Sequence of chain 27.A:
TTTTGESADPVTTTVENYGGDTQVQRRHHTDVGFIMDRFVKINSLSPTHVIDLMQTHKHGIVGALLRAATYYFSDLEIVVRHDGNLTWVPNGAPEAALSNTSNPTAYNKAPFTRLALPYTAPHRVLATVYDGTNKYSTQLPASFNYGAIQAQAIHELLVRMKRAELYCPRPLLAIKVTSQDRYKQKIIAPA

Binding-site contacts:
Ligand atom O6 contacts residue LYS193 of chain 27.A at 3.5 Å.
Ligand atom O2S contacts residue ASP58 of chain 26.C at 2.3 Å (salt-bridge).
Ligand atom C1 contacts residue ASP133 of chain 27.B at 4.0 Å.
Ligand atom O6S contacts residue ARG56 of chain 26.C at 3.7 Å.
Ligand atom N2 contacts residue ARG56 of chain 26.C at 3.9 Å.
Ligand atom O4S contacts residue ARG56 of chain 26.C at 2.5 Å (salt-bridge).
Ligand atom C5 contacts residue ARG135 of chain 27.B at 4.1 Å.
Ligand atom O1S contacts residue ASP58 of chain 26.C at 4.1 Å.
Ligand atom O5 contacts residue LYS193 of chain 27.A at 3.6 Å.
Ligand atom O3 contacts residue ARG56 of chain 26.C at 3.9 Å.
Ligand atom O5S contacts residue ARG135 of chain 27.B at 3.6 Å.
Ligand atom C2 contacts residue LYS193 of chain 27.A at 3.6 Å.
Ligand atom O6S contacts residue ASN88 of chain 26.C at 3.9 Å.
Ligand atom C4 contacts residue LYS193 of chain 27.A at 3.4 Å.
Ligand atom S2 contacts residue ARG56 of chain 26.C at 3.4 Å (salt-bridge).
Ligand atom O3S contacts residue LYS193 of chain 27.A at 3.1 Å (salt-bridge).
Ligand atom O2S contacts residue ARG56 of chain 26.C at 4.1 Å.
Ligand atom C3 contacts residue LYS193 of chain 27.A at 3.6 Å.
Ligand atom C5 contacts residue THR134 of chain 27.B at 3.9 Å.
Ligand atom S1 contacts residue ASP59 of chain 26.C at 3.7 Å.
Ligand atom O6 contacts residue ARG135 of chain 27.B at 3.6 Å.
Ligand atom O6S contacts residue LYS193 of chain 27.A at 3.4 Å.
Ligand atom O1 contacts residue ASP133 of chain 27.B at 4.1 Å.
Ligand atom S1 contacts residue ASP58 of chain 26.C at 3.7 Å.
Ligand atom O5S contacts residue ASN88 of chain 26.C at 3.0 Å (h-bond).
Ligand atom O4 contacts residue THR195 of chain 27.A at 3.7 Å.
Ligand atom O3 contacts residue LYS193 of chain 27.A at 2.8 Å (salt-bridge).
Ligand atom O6S contacts residue ARG135 of chain 27.B at 3.7 Å.
Ligand atom O2S contacts residue ASP59 of chain 26.C at 3.2 Å.
Ligand atom O1S contacts residue ASP59 of chain 26.C at 3.0 Å.
Ligand atom C6 contacts residue ARG135 of chain 27.B at 3.8 Å.
Ligand atom S2 contacts residue ASN88 of chain 26.C at 4.0 Å.
Ligand atom S2 contacts residue ARG135 of chain 27.B at 4.0 Å.
Ligand atom O5S contacts residue ARG56 of chain 26.C at 3.6 Å (salt-bridge).
Ligand atom O3S contacts residue THR134 of chain 27.B at 3.3 Å (h-bond).
Ligand atom C6 contacts residue THR134 of chain 27.B at 3.5 Å.
Ligand atom O6B contacts residue LYS193 of chain 27.A at 4.1 Å.
Ligand atom O3 contacts residue ASP59 of chain 26.C at 4.0 Å.
Ligand atom C3 contacts residue ARG56 of chain 26.C at 3.9 Å.
Ligand atom O5 contacts residue ARG135 of chain 27.B at 3.2 Å.

Sequence of chain 26.C:
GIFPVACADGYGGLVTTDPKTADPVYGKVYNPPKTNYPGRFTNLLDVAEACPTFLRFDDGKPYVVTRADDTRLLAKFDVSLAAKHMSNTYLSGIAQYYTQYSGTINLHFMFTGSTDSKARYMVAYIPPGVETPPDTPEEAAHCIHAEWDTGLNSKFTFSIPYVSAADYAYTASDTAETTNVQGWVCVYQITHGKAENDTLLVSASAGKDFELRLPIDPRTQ

The small molecule below binds the protein below.
Small molecule (SMILES): O=C(O)[C@@H]1O[C@@H](O[C@H]2[C@H](O)[C@@H](NS(=O)(=O)O)[C@@H](O)O[C@@H]2COS(=O)(=O)O)[C@H](OS(=O)(=O)O)[C@@H](O)[C@@H]1O[C@H]1O[C@H](COS(=O)(=O)O)[C@@H](O)[C@H](O)[C@H]1NS(=O)(=O)O

Sequence of chain 27.B:
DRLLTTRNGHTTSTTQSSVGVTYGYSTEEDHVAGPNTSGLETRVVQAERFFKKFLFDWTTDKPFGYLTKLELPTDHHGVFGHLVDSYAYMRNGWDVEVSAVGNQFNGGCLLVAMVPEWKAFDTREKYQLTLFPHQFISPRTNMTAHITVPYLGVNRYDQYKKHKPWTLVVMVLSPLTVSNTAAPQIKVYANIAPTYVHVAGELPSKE